Sequence of chain 14.A:
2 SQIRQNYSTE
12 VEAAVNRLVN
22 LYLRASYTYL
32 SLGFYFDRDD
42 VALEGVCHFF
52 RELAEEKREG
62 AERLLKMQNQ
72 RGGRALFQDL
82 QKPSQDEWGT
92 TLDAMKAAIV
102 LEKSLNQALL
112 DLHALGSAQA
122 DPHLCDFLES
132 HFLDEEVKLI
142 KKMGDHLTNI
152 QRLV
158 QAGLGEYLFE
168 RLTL

Binding-site contacts:
Ligand atom C3 contacts residue LEU81 of chain 14.A at 4.2 Å (hydrophobic).
Ligand atom O1 contacts residue SER27 of chain 14.A at 4.2 Å.
Ligand atom C9 contacts residue DIE1 of chain 14.G at 1.5 Å.
Ligand atom C8 contacts residue SER27 of chain 14.A at 3.9 Å.
Ligand atom C3 contacts residue LEU81 of chain 11.A at 3.7 Å (hydrophobic).
Ligand atom O1 contacts residue ARG59 of chain 14.A at 3.5 Å.
Ligand atom C10 contacts residue ARG59 of chain 11.A at 3.9 Å.
Ligand atom C3 contacts residue DIE1 of chain 14.G at 1.7 Å.
Ligand atom C9 contacts residue SER27 of chain 11.A at 3.8 Å.
Ligand atom C10 contacts residue SER27 of chain 11.A at 3.2 Å.
Ligand atom C2 contacts residue DIE1 of chain 14.G at 0.7 Å.
Ligand atom C10 contacts residue DIE1 of chain 14.G at 2.8 Å.
Ligand atom C5 contacts residue SER27 of chain 11.A at 3.4 Å.
Ligand atom C6 contacts residue SER27 of chain 11.A at 3.7 Å.
Ligand atom C8 contacts residue DIE1 of chain 14.G at 0.5 Å.
Ligand atom C1 contacts residue ARG59 of chain 14.A at 4.5 Å.
Ligand atom C5 contacts residue TYR28 of chain 11.A at 3.5 Å (hydrophobic).
Ligand atom C7 contacts residue LEU81 of chain 11.A at 4.4 Å (hydrophobic).
Ligand atom O1 contacts residue DIE1 of chain 14.G at 1.3 Å (h-bond).
Ligand atom C4 contacts residue LEU24 of chain 11.A at 3.4 Å (hydrophobic).
Ligand atom C7 contacts residue TYR28 of chain 14.A at 4.5 Å (hydrophobic).
Ligand atom C8 contacts residue LEU24 of chain 11.A at 4.3 Å (hydrophobic).
Ligand atom C4 contacts residue SER27 of chain 11.A at 4.0 Å.
Ligand atom C10 contacts residue ARG59 of chain 14.A at 3.6 Å.
Ligand atom C5 contacts residue DIE1 of chain 14.G at 1.3 Å.
Ligand atom C4 contacts residue TYR28 of chain 11.A at 3.5 Å (hydrophobic).
Ligand atom C2 contacts residue LEU24 of chain 11.A at 4.3 Å (hydrophobic).
Ligand atom C3 contacts residue LEU24 of chain 11.A at 3.9 Å (hydrophobic).
Ligand atom C10 contacts residue ALA55 of chain 11.A at 4.0 Å (hydrophobic).
Ligand atom C4 contacts residue DIE1 of chain 14.G at 1.5 Å.
Ligand atom C9 contacts residue ARG59 of chain 14.A at 3.8 Å.
Ligand atom C1 contacts residue DIE1 of chain 14.G at 1.2 Å.
Ligand atom C5 contacts residue LEU24 of chain 11.A at 4.3 Å (hydrophobic).
Ligand atom O1 contacts residue ARG59 of chain 11.A at 4.0 Å.
Ligand atom C10 contacts residue GLU63 of chain 14.A at 4.3 Å.
Ligand atom C6 contacts residue DIE1 of chain 14.G at 0.5 Å.
Ligand atom C7 contacts residue DIE1 of chain 14.G at 1.5 Å.
Ligand atom C7 contacts residue LEU24 of chain 11.A at 4.2 Å (hydrophobic).
Ligand atom C9 contacts residue GLU63 of chain 14.A at 4.3 Å.

The small molecule below binds the protein below.
Small molecule (SMILES): CCc1cccc(CC)c1O

Sequence of chain 11.A:
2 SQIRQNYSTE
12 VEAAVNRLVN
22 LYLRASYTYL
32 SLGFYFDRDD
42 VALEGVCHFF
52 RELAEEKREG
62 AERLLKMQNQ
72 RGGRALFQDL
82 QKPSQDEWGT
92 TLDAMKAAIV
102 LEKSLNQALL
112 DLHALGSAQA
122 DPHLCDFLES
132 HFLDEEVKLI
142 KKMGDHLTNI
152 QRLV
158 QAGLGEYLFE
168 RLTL